Sequence of chain 40.A:
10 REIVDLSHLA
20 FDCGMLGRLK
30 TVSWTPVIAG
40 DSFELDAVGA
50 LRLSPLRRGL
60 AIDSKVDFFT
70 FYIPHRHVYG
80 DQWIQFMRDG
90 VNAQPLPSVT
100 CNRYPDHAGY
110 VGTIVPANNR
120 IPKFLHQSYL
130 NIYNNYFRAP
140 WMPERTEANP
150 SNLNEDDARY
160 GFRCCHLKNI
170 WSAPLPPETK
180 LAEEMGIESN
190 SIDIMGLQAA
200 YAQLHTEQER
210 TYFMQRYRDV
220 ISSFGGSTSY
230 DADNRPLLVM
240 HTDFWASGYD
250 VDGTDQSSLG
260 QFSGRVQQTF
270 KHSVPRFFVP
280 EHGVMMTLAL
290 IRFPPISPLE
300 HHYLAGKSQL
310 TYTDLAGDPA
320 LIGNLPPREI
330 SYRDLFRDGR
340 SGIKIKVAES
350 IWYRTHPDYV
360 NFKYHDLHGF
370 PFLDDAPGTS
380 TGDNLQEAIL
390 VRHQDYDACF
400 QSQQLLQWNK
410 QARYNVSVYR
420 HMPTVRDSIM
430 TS

Binding-site contacts:
Ligand atom OP2 contacts residue LYS21 of chain 39.C at 2.7 Å (salt-bridge).
Ligand atom C2' contacts residue VAL47 of chain 40.A at 4.3 Å (hydrophobic).
Ligand atom C5' contacts residue ASN414 of chain 40.A at 3.3 Å.
Ligand atom P contacts residue LYS21 of chain 39.C at 3.4 Å.
Ligand atom O4' contacts residue ASN414 of chain 40.A at 2.9 Å (h-bond).
Ligand atom C3' contacts residue ASN414 of chain 40.A at 4.5 Å.
Ligand atom OP2 contacts residue ARG412 of chain 40.A at 1.4 Å (salt-bridge).
Ligand atom OP1 contacts residue LYS21 of chain 39.C at 3.9 Å.
Ligand atom C4' contacts residue ASN414 of chain 40.A at 3.0 Å.
Ligand atom OP1 contacts residue ARG412 of chain 40.A at 3.8 Å.
Ligand atom C4' contacts residue VAL47 of chain 40.A at 4.1 Å (hydrophobic).
Ligand atom C5' contacts residue ARG412 of chain 40.A at 3.0 Å.
Ligand atom O3' contacts residue ARG412 of chain 40.A at 4.3 Å.
Ligand atom O3' contacts residue VAL47 of chain 40.A at 3.1 Å.
Ligand atom O5' contacts residue ARG412 of chain 40.A at 3.1 Å (salt-bridge).
Ligand atom C4' contacts residue ARG412 of chain 40.A at 4.4 Å.
Ligand atom C3' contacts residue VAL47 of chain 40.A at 4.0 Å (hydrophobic).
Ligand atom OP2 contacts residue ARG18 of chain 39.C at 3.7 Å.
Ligand atom C1' contacts residue ASN414 of chain 40.A at 4.1 Å.
Ligand atom OP1 contacts residue ARG18 of chain 39.C at 4.0 Å.
Ligand atom P contacts residue ARG412 of chain 40.A at 2.7 Å.

The protein below binds the small molecule below.
Small molecule (SMILES): Nc1ccn([C@H]2C[C@H](O)[C@@H](COP(=O)(O)O)O2)c(=O)n1

Sequence of chain 39.C:
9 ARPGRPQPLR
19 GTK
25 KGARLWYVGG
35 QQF